Sequence of chain 1.A:
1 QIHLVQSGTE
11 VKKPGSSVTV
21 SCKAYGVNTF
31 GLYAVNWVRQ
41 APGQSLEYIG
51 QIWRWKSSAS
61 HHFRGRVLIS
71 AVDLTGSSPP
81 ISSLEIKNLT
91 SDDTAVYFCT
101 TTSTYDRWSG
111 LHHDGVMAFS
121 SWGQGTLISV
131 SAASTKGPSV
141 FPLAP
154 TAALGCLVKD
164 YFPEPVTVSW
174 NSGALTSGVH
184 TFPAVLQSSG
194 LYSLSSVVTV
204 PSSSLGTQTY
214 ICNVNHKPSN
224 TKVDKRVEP

Binding-site contacts:
Ligand atom O6 contacts residue ASN247 of chain 1.I at 3.7 Å.
Ligand atom C8 contacts residue THR246 of chain 1.I at 3.6 Å.
Ligand atom C7 contacts residue PRO79 of chain 1.A at 3.8 Å (hydrophobic).
Ligand atom C4 contacts residue ASN244 of chain 1.I at 4.2 Å.
Ligand atom O5 contacts residue TYR25 of chain 1.A at 4.2 Å.
Ligand atom C7 contacts residue GLY26 of chain 1.A at 3.8 Å.
Ligand atom C6 contacts residue THR246 of chain 1.I at 3.4 Å.
Ligand atom O7 contacts residue PRO79 of chain 1.A at 3.2 Å.
Ligand atom O6 contacts residue THR246 of chain 1.I at 3.9 Å.
Ligand atom O5 contacts residue THR246 of chain 1.I at 3.8 Å.
Ligand atom C2 contacts residue ASN244 of chain 1.I at 2.4 Å.
Ligand atom O6 contacts residue HIS3 of chain 1.A at 3.7 Å.
Ligand atom O4 contacts residue GLY26 of chain 1.A at 3.8 Å.
Ligand atom O3 contacts residue GLY26 of chain 1.A at 3.1 Å.
Ligand atom O6 contacts residue GLN1 of chain 1.A at 3.2 Å (h-bond).
Ligand atom C8 contacts residue GLY26 of chain 1.A at 3.3 Å.
Ligand atom O5 contacts residue ASN247 of chain 1.I at 4.0 Å.
Ligand atom N2 contacts residue GLY26 of chain 1.A at 3.8 Å.
Ligand atom N2 contacts residue ASN244 of chain 1.I at 2.9 Å (h-bond).
Ligand atom C3 contacts residue TYR25 of chain 1.A at 4.0 Å (hydrophobic).
Ligand atom C8 contacts residue PRO79 of chain 1.A at 3.7 Å (hydrophobic).
Ligand atom C3 contacts residue ASN244 of chain 1.I at 3.7 Å.
Ligand atom C7 contacts residue TYR25 of chain 1.A at 3.3 Å (hydrophobic).
Ligand atom O7 contacts residue ASN244 of chain 1.I at 4.0 Å.
Ligand atom N2 contacts residue TYR25 of chain 1.A at 3.4 Å.
Ligand atom C8 contacts residue TYR25 of chain 1.A at 4.1 Å (hydrophobic).
Ligand atom C5 contacts residue THR246 of chain 1.I at 3.8 Å.
Ligand atom C6 contacts residue HIS3 of chain 1.A at 4.2 Å.
Ligand atom C2 contacts residue TYR25 of chain 1.A at 3.2 Å (hydrophobic).
Ligand atom O5 contacts residue ASN244 of chain 1.I at 2.3 Å (h-bond).
Ligand atom O5 contacts residue GLY26 of chain 1.A at 4.1 Å.
Ligand atom C7 contacts residue ASN244 of chain 1.I at 3.7 Å.
Ligand atom C8 contacts residue SER77 of chain 1.A at 4.1 Å.
Ligand atom O4 contacts residue TYR25 of chain 1.A at 4.2 Å.
Ligand atom C3 contacts residue GLY26 of chain 1.A at 3.6 Å.
Ligand atom C6 contacts residue GLN1 of chain 1.A at 4.1 Å.
Ligand atom O3 contacts residue TYR25 of chain 1.A at 3.6 Å.
Ligand atom C5 contacts residue ASN244 of chain 1.I at 3.6 Å.
Ligand atom O7 contacts residue TYR25 of chain 1.A at 3.0 Å.
Ligand atom C1 contacts residue ASN244 of chain 1.I at 1.4 Å.

Sequence of chain 1.I:
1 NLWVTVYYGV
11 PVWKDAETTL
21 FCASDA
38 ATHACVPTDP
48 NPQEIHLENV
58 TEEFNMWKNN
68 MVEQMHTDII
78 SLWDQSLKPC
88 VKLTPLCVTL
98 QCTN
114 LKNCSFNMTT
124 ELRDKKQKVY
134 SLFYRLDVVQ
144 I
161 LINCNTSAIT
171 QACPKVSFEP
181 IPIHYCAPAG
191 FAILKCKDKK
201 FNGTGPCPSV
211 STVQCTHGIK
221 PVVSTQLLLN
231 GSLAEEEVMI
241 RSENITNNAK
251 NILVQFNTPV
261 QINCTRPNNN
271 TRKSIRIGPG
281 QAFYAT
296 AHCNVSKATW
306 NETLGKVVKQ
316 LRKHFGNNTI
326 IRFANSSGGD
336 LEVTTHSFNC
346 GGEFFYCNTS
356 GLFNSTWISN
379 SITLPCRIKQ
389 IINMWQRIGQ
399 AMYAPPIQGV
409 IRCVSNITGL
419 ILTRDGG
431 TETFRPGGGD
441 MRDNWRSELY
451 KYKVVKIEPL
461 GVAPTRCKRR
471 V

This protein binds this small molecule.
Small molecule (SMILES): CC(=O)N[C@H]1[C@H](O[C@H]2[C@H](O)[C@@H](NC(C)=O)CO[C@@H]2CO)O[C@H](CO)[C@@H](O[C@@H]2O[C@H](CO[C@H]3O[C@H](CO)[C@@H](O)[C@H](O)[C@@H]3O)[C@@H](O)[C@H](O[C@H]3O[C@H](CO)[C@@H](O)[C@H](O)[C@@H]3O[C@H]3O[C@H](CO)[C@@H](O)[C@H](O)[C@@H]3O)[C@@H]2O)[C@@H]1O